Binding-site contacts:
Ligand atom O29 contacts residue ARG83 of chain 1.B at 2.8 Å (salt-bridge).
Ligand atom O11 contacts residue CYS80 of chain 1.B at 3.4 Å (h-bond).
Ligand atom C13 contacts residue ILE136 of chain 1.B at 3.8 Å (hydrophobic).
Ligand atom O30 contacts residue LEU128 of chain 1.B at 3.6 Å.
Ligand atom C05 contacts residue ARG83 of chain 1.B at 3.5 Å.
Ligand atom N17 contacts residue HIS61 of chain 1.B at 3.5 Å (h-bond).
Ligand atom C07 contacts residue LEU125 of chain 1.B at 3.6 Å (hydrophobic).
Ligand atom O04 contacts residue ARG83 of chain 1.B at 3.8 Å.
Ligand atom C23 contacts residue PHE59 of chain 1.B at 3.8 Å (hydrophobic).
Ligand atom C25 contacts residue CYS80 of chain 1.B at 3.4 Å (hydrophobic).
Ligand atom C18 contacts residue HIS61 of chain 1.B at 3.4 Å.
Ligand atom C03 contacts residue LEU125 of chain 1.B at 3.5 Å (hydrophobic).
Ligand atom C23 contacts residue HIS61 of chain 1.B at 3.4 Å.
Ligand atom C06 contacts residue ARG83 of chain 1.B at 3.7 Å.
Ligand atom C12 contacts residue ILE136 of chain 1.B at 3.8 Å (hydrophobic).
Ligand atom C21 contacts residue GLU54 of chain 1.B at 3.8 Å.
Ligand atom C03 contacts residue ILE121 of chain 1.B at 3.8 Å (hydrophobic).
Ligand atom C26 contacts residue ARG83 of chain 1.B at 3.7 Å.
Ligand atom O11 contacts residue ILE136 of chain 1.B at 3.5 Å.
Ligand atom C06 contacts residue LEU128 of chain 1.B at 3.6 Å (hydrophobic).
Ligand atom C01 contacts residue ALA87 of chain 1.B at 3.8 Å (hydrophobic).
Ligand atom N16 contacts residue HIS61 of chain 1.B at 3.2 Å.
Ligand atom C27 contacts residue SER84 of chain 1.B at 3.8 Å.
Ligand atom C20 contacts residue LEU50 of chain 1.B at 3.7 Å (hydrophobic).
Ligand atom N17 contacts residue ILE76 of chain 1.B at 3.8 Å.
Ligand atom C08 contacts residue LEU125 of chain 1.B at 3.8 Å (hydrophobic).
Ligand atom C08 contacts residue ARG83 of chain 1.B at 3.9 Å.
Ligand atom C25 contacts residue ILE76 of chain 1.B at 3.7 Å (hydrophobic).
Ligand atom C10 contacts residue ILE136 of chain 1.B at 3.8 Å (hydrophobic).
Ligand atom C24 contacts residue ILE76 of chain 1.B at 3.5 Å (hydrophobic).
Ligand atom C22 contacts residue PHE59 of chain 1.B at 3.8 Å (hydrophobic).
Ligand atom C12 contacts residue CYS80 of chain 1.B at 3.6 Å (hydrophobic).
Ligand atom C27 contacts residue ARG83 of chain 1.B at 3.5 Å.
Ligand atom N16 contacts residue PHE59 of chain 1.B at 3.7 Å.
Ligand atom C28 contacts residue ARG83 of chain 1.B at 3.6 Å.
Ligand atom C28 contacts residue LEU128 of chain 1.B at 3.7 Å (hydrophobic).
Ligand atom C19 contacts residue ILE76 of chain 1.B at 3.7 Å (hydrophobic).
Ligand atom C19 contacts residue LEU50 of chain 1.B at 3.7 Å (hydrophobic).
Ligand atom C03 contacts residue MET124 of chain 1.B at 3.6 Å (hydrophobic).
Ligand atom C07 contacts residue ARG83 of chain 1.B at 3.8 Å.

The protein below binds the small molecule below.
Small molecule (SMILES): CC(C)(Oc1ccc(CCOc2ccc(/N=N/c3ccccc3)cc2)cc1)C(=O)O

Sequence of chain 1.B:
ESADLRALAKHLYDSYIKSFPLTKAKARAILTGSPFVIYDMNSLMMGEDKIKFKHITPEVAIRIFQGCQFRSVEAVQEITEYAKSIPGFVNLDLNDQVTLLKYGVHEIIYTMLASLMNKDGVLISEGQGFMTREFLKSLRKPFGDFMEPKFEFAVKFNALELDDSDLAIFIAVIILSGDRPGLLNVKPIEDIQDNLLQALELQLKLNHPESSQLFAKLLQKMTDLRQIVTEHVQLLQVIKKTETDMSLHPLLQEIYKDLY